A small-molecule ligand and the protein it binds are described below.
Small molecule (SMILES): O=C1CCN([C@@H]2O[C@H](COP(=O)(O)O)[C@@H](O)[C@H]2O)C(=O)N1

Sequence of chain 1.A:
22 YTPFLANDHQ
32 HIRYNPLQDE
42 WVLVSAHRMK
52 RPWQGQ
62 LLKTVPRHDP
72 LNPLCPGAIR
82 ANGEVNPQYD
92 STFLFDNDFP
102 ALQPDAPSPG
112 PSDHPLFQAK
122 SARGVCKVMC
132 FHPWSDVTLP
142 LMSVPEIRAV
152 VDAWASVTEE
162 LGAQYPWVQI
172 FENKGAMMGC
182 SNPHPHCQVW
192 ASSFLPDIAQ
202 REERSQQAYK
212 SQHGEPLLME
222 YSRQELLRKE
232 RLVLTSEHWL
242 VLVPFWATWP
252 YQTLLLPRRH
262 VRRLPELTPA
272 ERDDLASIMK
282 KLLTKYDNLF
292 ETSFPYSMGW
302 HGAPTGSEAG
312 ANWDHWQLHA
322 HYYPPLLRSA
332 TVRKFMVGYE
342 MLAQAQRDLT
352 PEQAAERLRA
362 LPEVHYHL

Binding-site contacts:
Ligand atom OP1 contacts residue GLN189 of chain 1.A at 3.0 Å (h-bond).
Ligand atom O2' contacts residue ASN98 of chain 1.A at 3.5 Å (h-bond).
Ligand atom C4 contacts residue PHE100 of chain 1.A at 4.1 Å (hydrophobic).
Ligand atom O2 contacts residue PHE96 of chain 1.A at 3.6 Å.
Ligand atom O4' contacts residue LEU75 of chain 1.A at 4.1 Å.
Ligand atom O2' contacts residue PHE100 of chain 1.A at 3.7 Å.
Ligand atom C4' contacts residue VAL129 of chain 1.A at 3.8 Å (hydrophobic).
Ligand atom O3' contacts residue ASN98 of chain 1.A at 3.1 Å (h-bond).
Ligand atom O2 contacts residue ASN98 of chain 1.A at 3.4 Å (h-bond).
Ligand atom C1' contacts residue ASN98 of chain 1.A at 3.9 Å.
Ligand atom O4 contacts residue PRO74 of chain 1.A at 3.6 Å.
Ligand atom C4 contacts residue ALA82 of chain 1.A at 4.0 Å (hydrophobic).
Ligand atom C5' contacts residue HIS187 of chain 1.A at 3.1 Å.
Ligand atom C4 contacts residue PRO74 of chain 1.A at 3.9 Å (hydrophobic).
Ligand atom O5' contacts residue GLN189 of chain 1.A at 3.5 Å (h-bond).
Ligand atom O4 contacts residue ASP99 of chain 1.A at 3.7 Å.
Ligand atom O4' contacts residue VAL129 of chain 1.A at 3.8 Å.
Ligand atom O2 contacts residue ASP99 of chain 1.A at 2.9 Å (salt-bridge).
Ligand atom O3' contacts residue EDO1 of chain 1.D at 3.1 Å (h-bond).
Ligand atom C4 contacts residue ASP99 of chain 1.A at 3.6 Å.
Ligand atom C2 contacts residue ASP99 of chain 1.A at 3.5 Å.
Ligand atom C5 contacts residue PRO74 of chain 1.A at 3.4 Å (hydrophobic).
Ligand atom O4 contacts residue ARG81 of chain 1.A at 3.8 Å.
Ligand atom OP2 contacts residue CYS181 of chain 1.A at 3.4 Å (h-bond).
Ligand atom C2' contacts residue ASN98 of chain 1.A at 4.2 Å.
Ligand atom O4 contacts residue ALA82 of chain 1.A at 3.0 Å (h-bond).
Ligand atom N3 contacts residue PHE100 of chain 1.A at 4.1 Å.
Ligand atom N3 contacts residue ASP99 of chain 1.A at 2.6 Å (salt-bridge).
Ligand atom O5' contacts residue HIS187 of chain 1.A at 2.5 Å (h-bond).
Ligand atom C2 contacts residue PHE96 of chain 1.A at 4.1 Å (hydrophobic).
Ligand atom OP2 contacts residue HIS187 of chain 1.A at 2.5 Å (h-bond).
Ligand atom O3' contacts residue GLN189 of chain 1.A at 3.8 Å.
Ligand atom O2' contacts residue EDO1 of chain 1.D at 4.2 Å.
Ligand atom C2 contacts residue ASN98 of chain 1.A at 4.2 Å.
Ligand atom C3' contacts residue EDO1 of chain 1.D at 3.5 Å.
Ligand atom C4' contacts residue ASN98 of chain 1.A at 4.2 Å.
Ligand atom P contacts residue HIS187 of chain 1.A at 1.7 Å.
Ligand atom OP1 contacts residue HIS187 of chain 1.A at 2.6 Å (h-bond).
Ligand atom P contacts residue GLN189 of chain 1.A at 3.9 Å.
Ligand atom C3' contacts residue ASN98 of chain 1.A at 4.1 Å.